Sequence of chain 1.B:
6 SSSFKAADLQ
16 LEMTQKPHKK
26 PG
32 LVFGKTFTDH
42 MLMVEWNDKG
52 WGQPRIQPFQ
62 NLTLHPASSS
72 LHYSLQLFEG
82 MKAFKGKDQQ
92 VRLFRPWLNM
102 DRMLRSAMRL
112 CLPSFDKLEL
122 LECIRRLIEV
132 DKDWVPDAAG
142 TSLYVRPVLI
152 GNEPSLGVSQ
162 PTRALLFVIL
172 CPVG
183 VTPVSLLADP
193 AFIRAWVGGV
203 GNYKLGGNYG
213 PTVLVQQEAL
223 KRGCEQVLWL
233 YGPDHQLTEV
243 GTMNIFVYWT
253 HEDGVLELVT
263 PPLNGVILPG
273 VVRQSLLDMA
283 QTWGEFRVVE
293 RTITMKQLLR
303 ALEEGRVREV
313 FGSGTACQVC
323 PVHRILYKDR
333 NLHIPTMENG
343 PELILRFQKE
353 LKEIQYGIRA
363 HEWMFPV

Sequence of chain 1.A:
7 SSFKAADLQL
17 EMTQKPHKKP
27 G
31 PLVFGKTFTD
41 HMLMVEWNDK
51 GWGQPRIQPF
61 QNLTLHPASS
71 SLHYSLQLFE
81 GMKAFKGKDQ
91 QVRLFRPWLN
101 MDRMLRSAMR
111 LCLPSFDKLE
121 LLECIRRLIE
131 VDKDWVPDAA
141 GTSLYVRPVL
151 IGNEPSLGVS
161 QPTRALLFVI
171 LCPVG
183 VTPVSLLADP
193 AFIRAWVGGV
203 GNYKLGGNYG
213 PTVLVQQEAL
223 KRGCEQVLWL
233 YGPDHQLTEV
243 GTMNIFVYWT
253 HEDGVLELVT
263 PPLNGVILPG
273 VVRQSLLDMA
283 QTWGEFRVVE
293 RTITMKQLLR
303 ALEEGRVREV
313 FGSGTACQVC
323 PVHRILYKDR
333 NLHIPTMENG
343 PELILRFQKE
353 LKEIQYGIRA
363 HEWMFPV

Binding-site contacts:
Ligand atom O13 contacts residue GLY243 of chain 1.B at 3.8 Å.
Ligand atom C20 contacts residue ALA318 of chain 1.B at 3.5 Å (hydrophobic).
Ligand atom C11 contacts residue CYS319 of chain 1.B at 3.6 Å (hydrophobic).
Ligand atom C16 contacts residue MET245 of chain 1.B at 3.7 Å (hydrophobic).
Ligand atom C3 contacts residue TYR145 of chain 1.B at 3.5 Å (hydrophobic).
Ligand atom N8 contacts residue EDO1 of chain 1.Q at 3.7 Å.
Ligand atom N21 contacts residue MET245 of chain 1.B at 3.4 Å.
Ligand atom C12 contacts residue THR244 of chain 1.B at 3.7 Å.
Ligand atom N21 contacts residue THR244 of chain 1.B at 3.8 Å.
Ligand atom C1 contacts residue PHE79 of chain 1.B at 3.7 Å (hydrophobic).
Ligand atom N21 contacts residue ALA318 of chain 1.B at 3.7 Å.
Ligand atom C16 contacts residue GLN228 of chain 1.B at 3.8 Å.
Ligand atom C15 contacts residue GLN228 of chain 1.B at 3.7 Å.
Ligand atom N21 contacts residue CYS319 of chain 1.B at 3.2 Å (h-bond).
Ligand atom C6 contacts residue VAL159 of chain 1.A at 3.8 Å (hydrophobic).
Ligand atom C20 contacts residue CYS319 of chain 1.B at 3.7 Å (hydrophobic).
Ligand atom C22 contacts residue THR244 of chain 1.B at 3.1 Å.
Ligand atom C5 contacts residue LEU157 of chain 1.A at 3.7 Å (hydrophobic).
Ligand atom C15 contacts residue MET245 of chain 1.B at 3.5 Å (hydrophobic).
Ligand atom C19 contacts residue THR244 of chain 1.B at 2.9 Å.
Ligand atom N23 contacts residue ALA318 of chain 1.B at 3.5 Å.
Ligand atom N9 contacts residue THR244 of chain 1.B at 3.7 Å.
Ligand atom C2 contacts residue TYR145 of chain 1.B at 3.7 Å (hydrophobic).
Ligand atom O7 contacts residue VAL159 of chain 1.A at 2.9 Å (h-bond).
Ligand atom O13 contacts residue THR244 of chain 1.B at 2.8 Å (h-bond).
Ligand atom O13 contacts residue MET245 of chain 1.B at 3.7 Å.
Ligand atom N8 contacts residue THR244 of chain 1.B at 3.6 Å (h-bond).
Ligand atom N9 contacts residue EDO1 of chain 1.Q at 3.4 Å (h-bond).
Ligand atom C18 contacts residue GLN228 of chain 1.B at 3.3 Å.
Ligand atom C15 contacts residue VAL242 of chain 1.B at 3.5 Å (hydrophobic).
Ligand atom C22 contacts residue ALA318 of chain 1.B at 3.8 Å (hydrophobic).
Ligand atom C10 contacts residue EDO1 of chain 1.Q at 3.8 Å.
Ligand atom C3 contacts residue ARG147 of chain 1.B at 3.7 Å.
Ligand atom C10 contacts residue THR244 of chain 1.B at 3.3 Å.
Ligand atom N14 contacts residue MET245 of chain 1.B at 3.6 Å (h-bond).
Ligand atom C17 contacts residue CYS322 of chain 1.B at 3.4 Å (hydrophobic).
Ligand atom C20 contacts residue THR244 of chain 1.B at 3.1 Å.
Ligand atom N23 contacts residue THR244 of chain 1.B at 3.6 Å.
Ligand atom C17 contacts residue GLN228 of chain 1.B at 3.6 Å.
Ligand atom N14 contacts residue GLN228 of chain 1.B at 3.5 Å (h-bond).

This protein binds this small molecule.
Small molecule (SMILES): CCCc1cc(=O)n2nc(CC(=O)N3CCCC3)c(C#N)c2[nH]1